The small molecule below binds the protein below.
Small molecule (SMILES): O=c1ccn([C@@H]2O[C@H](CO[P](=O)(O)O[C@H]3[C@@H](O)[C@H](n4ccc(=O)[nH]c4=O)O[C@@H]3CO[P](=O)(O)O[C@H]3[C@@H](O)[C@H](n4ccc(=O)[nH]c4=O)O[C@@H]3CO[P](=O)(O)O[C@H]3[C@@H](O)[C@H](n4ccc(=O)[nH]c4=O)O[C@@H]3COP(=O)=O)[C@@H](O)[C@H]2O)c(=O)[nH]1

Sequence of chain 47.A:
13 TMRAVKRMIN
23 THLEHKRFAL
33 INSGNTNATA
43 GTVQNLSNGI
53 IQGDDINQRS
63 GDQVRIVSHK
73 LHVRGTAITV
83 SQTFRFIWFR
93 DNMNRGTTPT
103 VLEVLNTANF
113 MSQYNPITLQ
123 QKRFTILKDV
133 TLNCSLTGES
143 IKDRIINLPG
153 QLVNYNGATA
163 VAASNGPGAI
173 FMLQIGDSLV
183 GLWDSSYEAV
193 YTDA

Binding-site contacts:
Ligand atom O4 contacts residue A3 of chain 47.B at 2.8 Å (h-bond).
Ligand atom C3' contacts residue ARG19 of chain 47.A at 3.4 Å.
Ligand atom N3 contacts residue A2 of chain 47.B at 3.7 Å.
Ligand atom OP1 contacts residue ARG15 of chain 47.A at 2.5 Å.
Ligand atom O5' contacts residue ARG19 of chain 47.A at 2.1 Å (salt-bridge).
Ligand atom N1 contacts residue A3 of chain 47.B at 4.3 Å.
Ligand atom C5' contacts residue ARG15 of chain 47.A at 2.5 Å.
Ligand atom O3' contacts residue ARG15 of chain 47.A at 3.1 Å (salt-bridge).
Ligand atom C4 contacts residue A3 of chain 47.B at 3.6 Å.
Ligand atom OP1 contacts residue MET14 of chain 47.A at 3.8 Å.
Ligand atom OP2 contacts residue ALA16 of chain 47.A at 4.1 Å.
Ligand atom C4 contacts residue ARG19 of chain 47.A at 3.9 Å.
Ligand atom C4 contacts residue A1 of chain 47.B at 3.4 Å.
Ligand atom N3 contacts residue A1 of chain 47.B at 2.7 Å (h-bond).
Ligand atom C5' contacts residue ARG19 of chain 47.A at 3.2 Å.
Ligand atom P contacts residue ARG19 of chain 47.A at 2.8 Å.
Ligand atom OP1 contacts residue ARG19 of chain 47.A at 4.1 Å.
Ligand atom C2 contacts residue A3 of chain 47.B at 3.5 Å.
Ligand atom C5 contacts residue ARG19 of chain 47.A at 2.9 Å.
Ligand atom O4' contacts residue ARG19 of chain 47.A at 3.9 Å.
Ligand atom C1' contacts residue ARG19 of chain 47.A at 4.3 Å.
Ligand atom C2' contacts residue ARG19 of chain 47.A at 3.6 Å.
Ligand atom OP1 contacts residue LYS18 of chain 47.A at 3.7 Å.
Ligand atom OP2 contacts residue ARG15 of chain 47.A at 2.5 Å.
Ligand atom O2 contacts residue A1 of chain 47.B at 2.7 Å (h-bond).
Ligand atom C2 contacts residue A2 of chain 47.B at 3.9 Å.
Ligand atom C6 contacts residue ARG19 of chain 47.A at 2.7 Å.
Ligand atom OP2 contacts residue ARG19 of chain 47.A at 2.1 Å (salt-bridge).
Ligand atom C2 contacts residue A1 of chain 47.B at 3.1 Å.
Ligand atom O2 contacts residue A2 of chain 47.B at 3.7 Å.
Ligand atom N3 contacts residue A3 of chain 47.B at 2.8 Å (h-bond).
Ligand atom O2 contacts residue A3 of chain 47.B at 3.2 Å.
Ligand atom C4' contacts residue ARG19 of chain 47.A at 3.7 Å.
Ligand atom O4 contacts residue A1 of chain 47.B at 3.0 Å (h-bond).
Ligand atom P contacts residue ARG15 of chain 47.A at 3.1 Å.
Ligand atom C4' contacts residue ARG15 of chain 47.A at 3.3 Å.
Ligand atom C3' contacts residue ARG15 of chain 47.A at 3.8 Å.
Ligand atom O5' contacts residue ARG15 of chain 47.A at 3.6 Å.
Ligand atom N1 contacts residue ARG19 of chain 47.A at 3.9 Å.
Ligand atom O3' contacts residue ARG19 of chain 47.A at 3.6 Å (salt-bridge).